The small molecule below binds the protein below.
Small molecule (SMILES): O=C(Nc1nc2ccccc2[nH]1)c1cccc(CN2C(=O)N(Cc3cccc(C(=O)Nc4nc5ccccc5[nH]4)c3)[C@H](Cc3ccccc3)[C@H](O)[C@@H](O)[C@H]2Cc2ccccc2)c1

Binding-site contacts:
Ligand atom C29 contacts residue ASP30 of chain 1.A at 3.3 Å.
Ligand atom C9 contacts residue ASP30 of chain 1.A at 3.5 Å.
Ligand atom N27 contacts residue GLY48 of chain 1.A at 3.1 Å (h-bond).
Ligand atom O76 contacts residue ASP30 of chain 1.B at 2.9 Å (salt-bridge).
Ligand atom C31 contacts residue ASP25 of chain 1.B at 3.5 Å.
Ligand atom C24 contacts residue ALA28 of chain 1.A at 3.5 Å (hydrophobic).
Ligand atom O5 contacts residue GLY27 of chain 1.B at 3.1 Å.
Ligand atom C9 contacts residue LYS45 of chain 1.A at 3.4 Å.
Ligand atom O26 contacts residue ASP30 of chain 1.A at 2.9 Å (salt-bridge).
Ligand atom C73 contacts residue ALA28 of chain 1.B at 3.5 Å (hydrophobic).
Ligand atom C21 contacts residue GLY48 of chain 1.A at 3.4 Å.
Ligand atom C4 contacts residue ASP25 of chain 1.A at 3.2 Å.
Ligand atom C5 contacts residue ASP25 of chain 1.B at 3.3 Å.
Ligand atom C79 contacts residue ASP30 of chain 1.B at 3.2 Å.
Ligand atom N3 contacts residue ASP30 of chain 1.A at 2.6 Å (salt-bridge).
Ligand atom O5 contacts residue ALA28 of chain 1.B at 3.4 Å (h-bond).
Ligand atom C66 contacts residue PRO81 of chain 1.A at 3.5 Å (hydrophobic).
Ligand atom O5 contacts residue ASP25 of chain 1.A at 3.1 Å (salt-bridge).
Ligand atom C7 contacts residue GLY49 of chain 1.B at 3.5 Å.
Ligand atom C71 contacts residue GLY48 of chain 1.B at 3.2 Å.
Ligand atom N77 contacts residue GLY48 of chain 1.B at 3.1 Å (h-bond).
Ligand atom O5 contacts residue ASP25 of chain 1.B at 2.8 Å (salt-bridge).
Ligand atom O76 contacts residue ASP29 of chain 1.B at 3.5 Å (salt-bridge).
Ligand atom C74 contacts residue VAL84 of chain 1.B at 3.5 Å (hydrophobic).
Ligand atom C73 contacts residue ASP30 of chain 1.B at 3.5 Å.
Ligand atom O1 contacts residue ILE50 of chain 1.B at 3.1 Å (h-bond).
Ligand atom O4 contacts residue ALA28 of chain 1.A at 3.4 Å (h-bond).
Ligand atom C15 contacts residue ASP30 of chain 1.B at 3.4 Å.
Ligand atom C23 contacts residue ASP30 of chain 1.A at 3.5 Å.
Ligand atom C11 contacts residue LYS45 of chain 1.A at 3.1 Å.
Ligand atom N26 contacts residue GLY48 of chain 1.A at 3.3 Å (h-bond).
Ligand atom O4 contacts residue ASP25 of chain 1.B at 3.0 Å (salt-bridge).
Ligand atom O4 contacts residue ASP25 of chain 1.A at 2.7 Å (salt-bridge).
Ligand atom C61 contacts residue ASP25 of chain 1.A at 3.5 Å.
Ligand atom O4 contacts residue GLY27 of chain 1.A at 3.1 Å.
Ligand atom N76 contacts residue GLY48 of chain 1.B at 3.2 Å (h-bond).
Ligand atom O1 contacts residue ILE50 of chain 1.A at 3.1 Å (h-bond).
Ligand atom N1 contacts residue ASP30 of chain 1.B at 2.6 Å (salt-bridge).
Ligand atom C74 contacts residue ALA28 of chain 1.B at 3.3 Å (hydrophobic).
Ligand atom C37 contacts residue GLY27 of chain 1.A at 3.5 Å.

Sequence of chain 1.B:
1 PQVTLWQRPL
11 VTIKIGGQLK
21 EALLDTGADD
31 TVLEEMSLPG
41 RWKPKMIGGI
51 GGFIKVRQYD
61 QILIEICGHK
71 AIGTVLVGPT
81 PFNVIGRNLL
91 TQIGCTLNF

Sequence of chain 1.A:
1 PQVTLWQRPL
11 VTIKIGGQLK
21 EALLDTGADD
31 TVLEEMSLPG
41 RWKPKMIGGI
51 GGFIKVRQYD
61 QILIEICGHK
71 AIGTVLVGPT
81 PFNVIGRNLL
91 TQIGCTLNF